The protein below binds the small molecule below.
Small molecule (SMILES): CC(=O)N[C@@H]1[C@@H](O)[C@H](O)[C@@H](CO)O[C@H]1O

Binding-site contacts:
Ligand atom O5 contacts residue GLU153 of chain 1.D at 3.4 Å.
Ligand atom C4 contacts residue ASN173 of chain 1.D at 4.3 Å.
Ligand atom C5 contacts residue ILE154 of chain 1.D at 4.4 Å (hydrophobic).
Ligand atom C6 contacts residue ILE154 of chain 1.D at 4.5 Å (hydrophobic).
Ligand atom C7 contacts residue LYS212 of chain 1.D at 4.3 Å.
Ligand atom C7 contacts residue GLU174 of chain 1.D at 3.3 Å.
Ligand atom N2 contacts residue GLU152 of chain 1.D at 3.6 Å.
Ligand atom C8 contacts residue LYS212 of chain 1.D at 2.9 Å.
Ligand atom O5 contacts residue LYS212 of chain 1.D at 4.4 Å.
Ligand atom C1 contacts residue GLU153 of chain 1.D at 3.6 Å.
Ligand atom C6 contacts residue LYS212 of chain 1.D at 4.2 Å.
Ligand atom C8 contacts residue GLU174 of chain 1.D at 2.9 Å.
Ligand atom C1 contacts residue ASN173 of chain 1.D at 1.5 Å.
Ligand atom O5 contacts residue ASN173 of chain 1.D at 2.5 Å (h-bond).
Ligand atom C1 contacts residue ILE154 of chain 1.D at 3.8 Å (hydrophobic).
Ligand atom O5 contacts residue ILE154 of chain 1.D at 3.2 Å (h-bond).
Ligand atom C6 contacts residue GLU216 of chain 1.D at 3.9 Å.
Ligand atom C8 contacts residue ASN173 of chain 1.D at 3.7 Å.
Ligand atom N2 contacts residue ASN173 of chain 1.D at 2.7 Å (h-bond).
Ligand atom C6 contacts residue GLU153 of chain 1.D at 4.4 Å.
Ligand atom C5 contacts residue GLU153 of chain 1.D at 4.4 Å.
Ligand atom C3 contacts residue ASN173 of chain 1.D at 3.8 Å.
Ligand atom O6 contacts residue GLU216 of chain 1.D at 3.2 Å (salt-bridge).
Ligand atom C2 contacts residue ASN173 of chain 1.D at 2.5 Å.
Ligand atom C1 contacts residue GLU152 of chain 1.D at 3.8 Å.
Ligand atom O7 contacts residue GLU174 of chain 1.D at 3.0 Å (salt-bridge).
Ligand atom C3 contacts residue LYS212 of chain 1.D at 4.2 Å.
Ligand atom C1 contacts residue LYS212 of chain 1.D at 4.5 Å.
Ligand atom O6 contacts residue GLU153 of chain 1.D at 3.5 Å.
Ligand atom O6 contacts residue ILE154 of chain 1.D at 3.4 Å (h-bond).
Ligand atom C5 contacts residue LYS212 of chain 1.D at 3.6 Å.
Ligand atom C2 contacts residue GLU152 of chain 1.D at 3.8 Å.
Ligand atom C7 contacts residue ASN173 of chain 1.D at 3.4 Å.
Ligand atom C2 contacts residue GLU153 of chain 1.D at 4.2 Å.
Ligand atom C4 contacts residue LYS212 of chain 1.D at 4.1 Å.
Ligand atom O7 contacts residue ASN173 of chain 1.D at 4.2 Å.
Ligand atom C5 contacts residue ASN173 of chain 1.D at 3.8 Å.
Ligand atom O4 contacts residue LYS212 of chain 1.D at 3.8 Å.

Sequence of chain 1.D:
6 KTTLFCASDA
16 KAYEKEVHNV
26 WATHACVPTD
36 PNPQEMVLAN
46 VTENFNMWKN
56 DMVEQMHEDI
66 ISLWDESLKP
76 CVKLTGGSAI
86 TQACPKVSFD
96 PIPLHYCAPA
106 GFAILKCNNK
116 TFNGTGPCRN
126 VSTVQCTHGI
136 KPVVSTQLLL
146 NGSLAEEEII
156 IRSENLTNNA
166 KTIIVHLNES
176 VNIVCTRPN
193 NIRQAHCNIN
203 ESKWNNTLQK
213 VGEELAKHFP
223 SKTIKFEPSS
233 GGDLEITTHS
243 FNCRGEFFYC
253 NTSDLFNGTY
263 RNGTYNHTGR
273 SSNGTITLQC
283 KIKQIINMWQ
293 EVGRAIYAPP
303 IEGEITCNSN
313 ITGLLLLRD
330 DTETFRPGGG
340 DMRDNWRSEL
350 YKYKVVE